The small molecule below binds the protein below.
Small molecule (SMILES): Nc1ncnc2c1ncn2[C@H]1C[C@H](O)[C@@H](COP(=O)(O)O)O1

Binding-site contacts:
Ligand atom OP1 contacts residue DC1 of chain 1.IE at 2.5 Å (h-bond).
Ligand atom C1' contacts residue PRO415 of chain 1.NA at 3.7 Å (hydrophobic).
Ligand atom C4 contacts residue PRO204 of chain 1.NA at 4.0 Å (hydrophobic).
Ligand atom O4' contacts residue DC1 of chain 1.IE at 3.9 Å.
Ligand atom C2 contacts residue PRO415 of chain 1.NA at 3.8 Å (hydrophobic).
Ligand atom N6 contacts residue GLY421 of chain 1.NA at 4.0 Å.
Ligand atom N6 contacts residue GLY423 of chain 1.NA at 3.5 Å (h-bond).
Ligand atom OP2 contacts residue DC1 of chain 1.IE at 2.5 Å (h-bond).
Ligand atom C2' contacts residue HIS414 of chain 1.NA at 3.2 Å.
Ligand atom C8 contacts residue SER416 of chain 1.NA at 4.1 Å.
Ligand atom N1 contacts residue VAL203 of chain 1.NA at 3.5 Å.
Ligand atom N9 contacts residue HIS414 of chain 1.NA at 4.1 Å.
Ligand atom N6 contacts residue PHE422 of chain 1.NA at 4.0 Å.
Ligand atom C2' contacts residue PRO415 of chain 1.NA at 3.8 Å (hydrophobic).
Ligand atom N6 contacts residue SER416 of chain 1.NA at 3.4 Å (h-bond).
Ligand atom C6 contacts residue VAL203 of chain 1.NA at 4.1 Å (hydrophobic).
Ligand atom C5 contacts residue PRO415 of chain 1.NA at 3.7 Å (hydrophobic).
Ligand atom N1 contacts residue GLY423 of chain 1.NA at 3.0 Å (h-bond).
Ligand atom C6 contacts residue SER416 of chain 1.NA at 4.0 Å.
Ligand atom N7 contacts residue HIS414 of chain 1.NA at 3.6 Å.
Ligand atom C5 contacts residue PRO204 of chain 1.NA at 3.8 Å (hydrophobic).
Ligand atom C8 contacts residue HIS414 of chain 1.NA at 3.0 Å.
Ligand atom C6 contacts residue PRO204 of chain 1.NA at 3.9 Å (hydrophobic).
Ligand atom P contacts residue DC1 of chain 1.IE at 1.6 Å.
Ligand atom N9 contacts residue PRO415 of chain 1.NA at 4.0 Å.
Ligand atom C4 contacts residue PRO415 of chain 1.NA at 3.8 Å (hydrophobic).
Ligand atom C2 contacts residue VAL203 of chain 1.NA at 4.1 Å (hydrophobic).
Ligand atom C2 contacts residue PRO204 of chain 1.NA at 4.1 Å (hydrophobic).
Ligand atom C5 contacts residue SER416 of chain 1.NA at 3.8 Å.
Ligand atom N7 contacts residue SER416 of chain 1.NA at 3.3 Å.
Ligand atom O5' contacts residue DC1 of chain 1.IE at 2.5 Å (h-bond).
Ligand atom C4' contacts residue DC1 of chain 1.IE at 3.9 Å.
Ligand atom C6 contacts residue GLY423 of chain 1.NA at 3.9 Å.
Ligand atom C5' contacts residue DC1 of chain 1.IE at 3.1 Å.
Ligand atom N1 contacts residue PRO415 of chain 1.NA at 3.7 Å.
Ligand atom N3 contacts residue PRO415 of chain 1.NA at 3.9 Å.
Ligand atom C6 contacts residue PRO415 of chain 1.NA at 3.7 Å (hydrophobic).
Ligand atom N7 contacts residue ASN393 of chain 1.NA at 4.0 Å.
Ligand atom C2 contacts residue GLY423 of chain 1.NA at 3.4 Å.
Ligand atom N7 contacts residue PRO204 of chain 1.NA at 4.1 Å.

Sequence of chain 1.NA:
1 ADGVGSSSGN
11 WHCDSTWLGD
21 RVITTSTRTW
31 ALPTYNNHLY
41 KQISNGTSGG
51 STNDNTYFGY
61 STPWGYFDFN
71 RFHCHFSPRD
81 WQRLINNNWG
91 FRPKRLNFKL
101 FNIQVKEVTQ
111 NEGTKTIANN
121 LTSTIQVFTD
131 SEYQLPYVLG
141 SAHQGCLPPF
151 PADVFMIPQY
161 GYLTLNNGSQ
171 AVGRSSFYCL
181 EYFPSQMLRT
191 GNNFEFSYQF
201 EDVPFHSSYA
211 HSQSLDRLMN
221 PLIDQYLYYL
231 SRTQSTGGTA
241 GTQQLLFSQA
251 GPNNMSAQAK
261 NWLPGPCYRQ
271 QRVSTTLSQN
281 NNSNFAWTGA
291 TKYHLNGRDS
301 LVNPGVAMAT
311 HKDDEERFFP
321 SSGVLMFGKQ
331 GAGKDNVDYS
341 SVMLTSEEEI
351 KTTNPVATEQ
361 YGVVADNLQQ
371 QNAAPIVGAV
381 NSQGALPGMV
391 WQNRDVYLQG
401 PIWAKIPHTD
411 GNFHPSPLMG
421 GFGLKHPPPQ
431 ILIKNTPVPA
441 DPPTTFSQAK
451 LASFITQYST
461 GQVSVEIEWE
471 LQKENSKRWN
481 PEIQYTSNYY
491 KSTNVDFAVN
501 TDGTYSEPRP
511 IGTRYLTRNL